Sequence of chain 1.A:
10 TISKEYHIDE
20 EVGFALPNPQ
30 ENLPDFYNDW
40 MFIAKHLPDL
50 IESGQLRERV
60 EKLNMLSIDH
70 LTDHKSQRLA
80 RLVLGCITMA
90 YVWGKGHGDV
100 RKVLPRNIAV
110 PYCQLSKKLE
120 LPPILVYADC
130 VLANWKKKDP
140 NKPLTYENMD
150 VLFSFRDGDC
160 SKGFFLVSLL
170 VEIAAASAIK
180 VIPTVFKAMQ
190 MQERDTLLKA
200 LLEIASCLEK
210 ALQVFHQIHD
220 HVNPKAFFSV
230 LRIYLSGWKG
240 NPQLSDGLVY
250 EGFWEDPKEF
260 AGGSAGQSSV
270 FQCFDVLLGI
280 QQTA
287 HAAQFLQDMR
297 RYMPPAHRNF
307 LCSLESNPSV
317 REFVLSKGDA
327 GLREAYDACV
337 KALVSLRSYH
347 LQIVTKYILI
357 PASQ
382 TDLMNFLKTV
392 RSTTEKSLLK

A small-molecule ligand and the protein it binds are described below.
Small molecule (SMILES): Nc1nonc1/C(=N\O)Nc1ccc(F)c(Cl)c1

Binding-site contacts:
Ligand atom NAF contacts residue SER263 of chain 1.A at 2.4 Å (h-bond).
Ligand atom NAH contacts residue ALA264 of chain 1.A at 3.0 Å (h-bond).
Ligand atom CAK contacts residue SER167 of chain 1.A at 3.4 Å.
Ligand atom CAB contacts residue SER263 of chain 1.A at 3.5 Å.
Ligand atom CAJ contacts residue HEM1 of chain 1.C at 4.0 Å.
Ligand atom NAF contacts residue GLY262 of chain 1.A at 3.7 Å.
Ligand atom CAN contacts residue SER263 of chain 1.A at 3.4 Å.
Ligand atom NAH contacts residue SER263 of chain 1.A at 3.7 Å.
Ligand atom FAR contacts residue PHE164 of chain 1.A at 3.3 Å.
Ligand atom NAO contacts residue ALA264 of chain 1.A at 3.4 Å (h-bond).
Ligand atom CL contacts residue CYS129 of chain 1.A at 3.7 Å.
Ligand atom NAF contacts residue ALA264 of chain 1.A at 3.8 Å.
Ligand atom NAE contacts residue HEM1 of chain 1.C at 3.4 Å.
Ligand atom NAF contacts residue HEM1 of chain 1.C at 2.5 Å (h-bond).
Ligand atom OAD contacts residue PHE226 of chain 1.A at 4.0 Å.
Ligand atom CAN contacts residue ALA264 of chain 1.A at 3.5 Å (hydrophobic).
Ligand atom OAP contacts residue ALA264 of chain 1.A at 3.5 Å (h-bond).
Ligand atom NAO contacts residue HIS346 of chain 1.A at 4.0 Å.
Ligand atom CAB contacts residue HEM1 of chain 1.C at 3.7 Å.
Ligand atom NAH contacts residue HEM1 of chain 1.C at 3.8 Å.
Ligand atom NAC contacts residue GLY262 of chain 1.A at 3.8 Å.
Ligand atom OAP contacts residue SER263 of chain 1.A at 4.1 Å.
Ligand atom NAE contacts residue PHE163 of chain 1.A at 3.8 Å.
Ligand atom NAO contacts residue HEM1 of chain 1.C at 2.0 Å.
Ligand atom CAG contacts residue HEM1 of chain 1.C at 2.9 Å.
Ligand atom CAI contacts residue SER263 of chain 1.A at 3.9 Å.
Ligand atom OAP contacts residue HEM1 of chain 1.C at 2.2 Å (h-bond).
Ligand atom CAL contacts residue VAL130 of chain 1.A at 4.0 Å (hydrophobic).
Ligand atom CAK contacts residue PHE163 of chain 1.A at 3.2 Å (hydrophobic).
Ligand atom CAJ contacts residue ALA264 of chain 1.A at 3.9 Å (hydrophobic).
Ligand atom CL contacts residue LEU234 of chain 1.A at 3.8 Å.
Ligand atom CAJ contacts residue SER167 of chain 1.A at 3.9 Å.
Ligand atom CAJ contacts residue PHE163 of chain 1.A at 3.5 Å (hydrophobic).
Ligand atom CAG contacts residue ALA264 of chain 1.A at 3.5 Å (hydrophobic).
Ligand atom FAR contacts residue PHE163 of chain 1.A at 3.4 Å.
Ligand atom CAI contacts residue ALA264 of chain 1.A at 3.4 Å (hydrophobic).
Ligand atom CAA contacts residue HEM1 of chain 1.C at 3.3 Å.
Ligand atom CAB contacts residue GLY262 of chain 1.A at 3.9 Å.
Ligand atom CAL contacts residue PHE163 of chain 1.A at 3.4 Å (hydrophobic).
Ligand atom FAR contacts residue VAL130 of chain 1.A at 3.4 Å.